Sequence of chain 1.A:
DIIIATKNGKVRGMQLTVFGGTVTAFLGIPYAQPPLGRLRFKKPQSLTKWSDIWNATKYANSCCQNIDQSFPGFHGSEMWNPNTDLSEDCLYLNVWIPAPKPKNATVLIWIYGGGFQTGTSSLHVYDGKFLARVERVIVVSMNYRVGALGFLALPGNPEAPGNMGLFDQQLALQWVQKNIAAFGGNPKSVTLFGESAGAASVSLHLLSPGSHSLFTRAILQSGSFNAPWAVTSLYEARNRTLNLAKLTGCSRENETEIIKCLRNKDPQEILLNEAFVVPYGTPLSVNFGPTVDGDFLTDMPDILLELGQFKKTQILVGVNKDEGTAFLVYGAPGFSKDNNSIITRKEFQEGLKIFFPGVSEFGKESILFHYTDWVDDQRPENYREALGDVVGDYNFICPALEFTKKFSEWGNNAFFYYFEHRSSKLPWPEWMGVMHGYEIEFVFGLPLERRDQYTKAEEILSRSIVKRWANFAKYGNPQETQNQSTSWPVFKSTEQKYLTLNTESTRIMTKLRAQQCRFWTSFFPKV

A protein and the small-molecule ligand that binds it are described below.
Small molecule (SMILES): CC(=O)N[C@H]1[C@H](O[C@H]2[C@H](O)[C@@H](NC(C)=O)CO[C@@H]2CO[C@@H]2O[C@@H](C)[C@@H](O)[C@@H](O)[C@@H]2O)O[C@H](CO)[C@@H](O)[C@@H]1O

Binding-site contacts:
Ligand atom C1 contacts residue ASN341 of chain 1.A at 1.4 Å.
Ligand atom C6 contacts residue PHE337 of chain 1.A at 4.1 Å (hydrophobic).
Ligand atom O4 contacts residue GLY336 of chain 1.A at 4.1 Å.
Ligand atom C1 contacts residue GLY336 of chain 1.A at 4.0 Å.
Ligand atom C7 contacts residue GLY336 of chain 1.A at 4.2 Å.
Ligand atom N2 contacts residue ASN341 of chain 1.A at 2.9 Å (h-bond).
Ligand atom C6 contacts residue SER338 of chain 1.A at 4.1 Å.
Ligand atom O7 contacts residue GLY336 of chain 1.A at 2.9 Å (h-bond).
Ligand atom C5 contacts residue GLY336 of chain 1.A at 4.3 Å.
Ligand atom C5 contacts residue PHE337 of chain 1.A at 4.0 Å (hydrophobic).
Ligand atom C5 contacts residue SER338 of chain 1.A at 4.0 Å.
Ligand atom C4 contacts residue ASN341 of chain 1.A at 4.2 Å.
Ligand atom O5 contacts residue SER338 of chain 1.A at 3.5 Å.
Ligand atom C5 contacts residue ASN341 of chain 1.A at 3.7 Å.
Ligand atom C6 contacts residue ASP340 of chain 1.A at 4.1 Å.
Ligand atom C1 contacts residue SER338 of chain 1.A at 3.9 Å.
Ligand atom O7 contacts residue PRO335 of chain 1.A at 3.9 Å.
Ligand atom C3 contacts residue GLY336 of chain 1.A at 3.9 Å.
Ligand atom O5 contacts residue ASN341 of chain 1.A at 2.4 Å (h-bond).
Ligand atom O7 contacts residue ASN341 of chain 1.A at 3.0 Å (h-bond).
Ligand atom N2 contacts residue GLY336 of chain 1.A at 4.0 Å.
Ligand atom C8 contacts residue SER343 of chain 1.A at 4.4 Å.
Ligand atom C7 contacts residue ASN342 of chain 1.A at 4.4 Å.
Ligand atom C2 contacts residue ASN341 of chain 1.A at 2.4 Å.
Ligand atom O5 contacts residue SER338 of chain 1.A at 4.3 Å.
Ligand atom C7 contacts residue ASN341 of chain 1.A at 3.1 Å.
Ligand atom C2 contacts residue GLY336 of chain 1.A at 4.2 Å.
Ligand atom C8 contacts residue ASN341 of chain 1.A at 4.3 Å.
Ligand atom C3 contacts residue ASN341 of chain 1.A at 3.8 Å.
Ligand atom C6 contacts residue ASN341 of chain 1.A at 4.2 Å.
Ligand atom C6 contacts residue SER338 of chain 1.A at 3.8 Å.
Ligand atom C8 contacts residue ASN342 of chain 1.A at 3.5 Å.
Ligand atom C8 contacts residue ILE344 of chain 1.A at 4.2 Å (hydrophobic).
Ligand atom C5 contacts residue ASN341 of chain 1.A at 4.5 Å.